Sequence of chain 1.A:
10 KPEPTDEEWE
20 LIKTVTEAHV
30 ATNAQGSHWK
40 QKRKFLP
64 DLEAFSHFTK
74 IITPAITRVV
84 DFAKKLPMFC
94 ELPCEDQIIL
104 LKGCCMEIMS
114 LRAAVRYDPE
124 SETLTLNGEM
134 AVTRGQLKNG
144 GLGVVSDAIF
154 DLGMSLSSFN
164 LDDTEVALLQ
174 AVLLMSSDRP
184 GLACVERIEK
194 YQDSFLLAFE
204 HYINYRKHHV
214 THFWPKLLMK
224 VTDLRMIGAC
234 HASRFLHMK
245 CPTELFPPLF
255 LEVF

Binding-site contacts:
Ligand atom O1 contacts residue MET112 of chain 1.A at 3.1 Å (h-bond).
Ligand atom N1 contacts residue LEU129 of chain 1.A at 3.7 Å.
Ligand atom C22 contacts residue HIS234 of chain 1.A at 3.5 Å.
Ligand atom C13 contacts residue ARG81 of chain 1.A at 3.0 Å.
Ligand atom C9 contacts residue LEU129 of chain 1.A at 3.6 Å (hydrophobic).
Ligand atom C18 contacts residue GLY143 of chain 1.A at 3.3 Å.
Ligand atom C25 contacts residue PHE68 of chain 1.A at 3.6 Å (hydrophobic).
Ligand atom O1 contacts residue ALA116 of chain 1.A at 3.1 Å.
Ligand atom C25 contacts residue PHE254 of chain 1.A at 3.5 Å (hydrophobic).
Ligand atom C12 contacts residue ARG81 of chain 1.A at 3.3 Å.
Ligand atom O3 contacts residue ARG81 of chain 1.A at 3.1 Å (salt-bridge).
Ligand atom C6 contacts residue ILE75 of chain 1.A at 3.6 Å (hydrophobic).
Ligand atom O4 contacts residue ASN130 of chain 1.A at 3.2 Å (h-bond).
Ligand atom N2 contacts residue ARG81 of chain 1.A at 3.3 Å (salt-bridge).
Ligand atom O3 contacts residue ASN130 of chain 1.A at 3.2 Å (h-bond).
Ligand atom C23 contacts residue PHE238 of chain 1.A at 3.3 Å (hydrophobic).
Ligand atom C17 contacts residue PHE68 of chain 1.A at 3.6 Å (hydrophobic).
Ligand atom O4 contacts residue ALA78 of chain 1.A at 3.3 Å.
Ligand atom C1 contacts residue SER113 of chain 1.A at 3.5 Å.
Ligand atom C12 contacts residue ARG115 of chain 1.A at 3.3 Å.
Ligand atom O4 contacts residue LEU129 of chain 1.A at 3.4 Å.
Ligand atom O5 contacts residue PHE71 of chain 1.A at 3.6 Å.
Ligand atom C19 contacts residue PHE71 of chain 1.A at 3.4 Å (hydrophobic).
Ligand atom C15 contacts residue ILE75 of chain 1.A at 3.5 Å (hydrophobic).
Ligand atom C9 contacts residue ALA78 of chain 1.A at 3.6 Å (hydrophobic).
Ligand atom N1 contacts residue MET112 of chain 1.A at 3.3 Å (h-bond).
Ligand atom C27 contacts residue GLY144 of chain 1.A at 3.4 Å.
Ligand atom C24 contacts residue PHE254 of chain 1.A at 3.4 Å (hydrophobic).
Ligand atom N2 contacts residue ALA78 of chain 1.A at 3.7 Å.
Ligand atom O2 contacts residue ARG81 of chain 1.A at 3.3 Å (salt-bridge).
Ligand atom C13 contacts residue ARG115 of chain 1.A at 3.6 Å.
Ligand atom C21 contacts residue LEU145 of chain 1.A at 3.3 Å (hydrophobic).
Ligand atom C21 contacts residue GLY144 of chain 1.A at 3.7 Å.
Ligand atom C20 contacts residue GLY144 of chain 1.A at 3.6 Å.
Ligand atom C10 contacts residue LEU129 of chain 1.A at 3.6 Å (hydrophobic).
Ligand atom C11 contacts residue MET112 of chain 1.A at 3.3 Å (hydrophobic).
Ligand atom O2 contacts residue ARG115 of chain 1.A at 3.5 Å.
Ligand atom C27 contacts residue LEU145 of chain 1.A at 3.6 Å (hydrophobic).
Ligand atom O2 contacts residue ASN32 of chain 1.A at 3.0 Å (h-bond).
Ligand atom O1 contacts residue THR128 of chain 1.A at 3.6 Å.

The protein below binds the small molecule below.
Small molecule (SMILES): COc1nc(C(=O)NCC(=O)O)c(O)c2ccc(Oc3ccc(Cc4ccccc4)cc3)cc12